Sequence of chain 1.G:
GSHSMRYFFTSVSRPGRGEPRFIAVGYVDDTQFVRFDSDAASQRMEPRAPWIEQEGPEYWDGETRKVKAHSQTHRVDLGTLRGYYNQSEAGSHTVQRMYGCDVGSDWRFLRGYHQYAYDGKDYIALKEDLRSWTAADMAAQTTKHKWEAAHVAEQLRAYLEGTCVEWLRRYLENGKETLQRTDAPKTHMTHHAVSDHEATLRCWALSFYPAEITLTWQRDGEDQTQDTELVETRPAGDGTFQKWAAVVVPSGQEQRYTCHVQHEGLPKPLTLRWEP

A small-molecule ligand and the protein it binds are described below.
Small molecule (SMILES): CC[C@H](C)[C@H](NC(=O)[C@H](CC1=CN=C2CC=CC=C12)NC(=O)[C@H](CCSC)NC(=O)[C@H](CC(C)C)NC(=O)[C@H](CC(C)C)NC(=O)[C@@H](N)Cc1ccc(O)cc1)C(=O)N[C@H](C(=O)N[C@@H](CCC(N)=O)C(=O)N[C@H](C(=O)O)C(C)C)[C@@H](C)O

Binding-site contacts:
Ligand atom CZ contacts residue LYS66 of chain 1.G at 3.3 Å.
Ligand atom CE1 contacts residue TRP167 of chain 1.G at 3.5 Å (hydrophobic).
Ligand atom CE1 contacts residue LYS66 of chain 1.G at 3.4 Å.
Ligand atom CB contacts residue ASP77 of chain 1.G at 3.3 Å.
Ligand atom CG2 contacts residue HIS70 of chain 1.G at 3.2 Å.
Ligand atom CD1 contacts residue MET45 of chain 1.G at 3.2 Å (hydrophobic).
Ligand atom CD1 contacts residue TRP167 of chain 1.G at 3.3 Å (hydrophobic).
Ligand atom O contacts residue HIS70 of chain 1.G at 3.3 Å.
Ligand atom O contacts residue GOL1 of chain 1.ZA at 3.3 Å.
Ligand atom OG1 contacts residue GOL1 of chain 1.ZA at 3.3 Å (h-bond).
Ligand atom CE2 contacts residue LYS66 of chain 1.G at 3.4 Å.
Ligand atom CB contacts residue GLU63 of chain 1.G at 3.4 Å.
Ligand atom O contacts residue LYS66 of chain 1.G at 3.0 Å (salt-bridge).
Ligand atom N contacts residue TYR171 of chain 1.G at 2.9 Å (h-bond).
Ligand atom CD1 contacts residue TYR99 of chain 1.G at 3.4 Å (hydrophobic).
Ligand atom OXT contacts residue TYR84 of chain 1.G at 2.9 Å (h-bond).
Ligand atom CG contacts residue GLU63 of chain 1.G at 3.1 Å.
Ligand atom CD2 contacts residue TYR7 of chain 1.G at 3.3 Å (hydrophobic).
Ligand atom O contacts residue TYR159 of chain 1.G at 2.5 Å (h-bond).
Ligand atom CB contacts residue TRP167 of chain 1.G at 3.3 Å (hydrophobic).
Ligand atom N contacts residue ASP77 of chain 1.G at 2.9 Å (salt-bridge).
Ligand atom CG2 contacts residue TYR116 of chain 1.G at 3.4 Å (hydrophobic).
Ligand atom CD1 contacts residue GLU63 of chain 1.G at 3.2 Å.
Ligand atom O contacts residue TRP147 of chain 1.G at 2.8 Å (h-bond).
Ligand atom N contacts residue GOL1 of chain 1.ZA at 3.1 Å.
Ligand atom O contacts residue LYS146 of chain 1.G at 3.3 Å (salt-bridge).
Ligand atom CE2 contacts residue THR163 of chain 1.G at 3.3 Å.
Ligand atom O contacts residue THR80 of chain 1.G at 3.3 Å.
Ligand atom CA contacts residue GLU63 of chain 1.G at 3.4 Å.
Ligand atom CD1 contacts residue GLU63 of chain 1.G at 3.1 Å.
Ligand atom CD2 contacts residue THR163 of chain 1.G at 3.1 Å.
Ligand atom CG1 contacts residue THR143 of chain 1.G at 3.2 Å.
Ligand atom O contacts residue THR73 of chain 1.G at 3.1 Å (h-bond).
Ligand atom CD1 contacts residue ARG97 of chain 1.G at 2.9 Å.
Ligand atom N contacts residue TYR7 of chain 1.G at 2.5 Å (h-bond).
Ligand atom O contacts residue TYR84 of chain 1.G at 3.3 Å (h-bond).
Ligand atom OXT contacts residue THR143 of chain 1.G at 2.6 Å (h-bond).
Ligand atom CD1 contacts residue THR73 of chain 1.G at 3.5 Å.
Ligand atom N contacts residue GLU63 of chain 1.G at 3.1 Å (salt-bridge).
Ligand atom N contacts residue TYR99 of chain 1.G at 3.1 Å (h-bond).